Binding-site contacts:
Ligand atom C6 contacts residue ASP150 of chain 1.A at 3.6 Å.
Ligand atom C10 contacts residue TYR81 of chain 1.A at 3.6 Å (hydrophobic).
Ligand atom C13 contacts residue VAL17 of chain 1.A at 3.8 Å (hydrophobic).
Ligand atom C8 contacts residue GLU80 of chain 1.A at 3.1 Å.
Ligand atom C8 contacts residue ALA36 of chain 1.A at 3.5 Å (hydrophobic).
Ligand atom C60 contacts residue GLY18 of chain 1.A at 3.8 Å.
Ligand atom C2 contacts residue LEU138 of chain 1.A at 3.6 Å (hydrophobic).
Ligand atom N22 contacts residue TYR81 of chain 1.A at 3.9 Å.
Ligand atom C11 contacts residue GLY85 of chain 1.A at 3.8 Å.
Ligand atom C11 contacts residue ALA82 of chain 1.A at 3.2 Å (hydrophobic).
Ligand atom C10 contacts residue ALA82 of chain 1.A at 3.1 Å (hydrophobic).
Ligand atom N5 contacts residue CYS149 of chain 1.A at 3.5 Å (h-bond).
Ligand atom O79 contacts residue CYS149 of chain 1.A at 3.6 Å.
Ligand atom C13 contacts residue GLY85 of chain 1.A at 3.8 Å.
Ligand atom S7 contacts residue MET79 of chain 1.A at 3.8 Å.
Ligand atom C3 contacts residue LEU138 of chain 1.A at 3.8 Å (hydrophobic).
Ligand atom S7 contacts residue VAL65 of chain 1.A at 3.8 Å.
Ligand atom C11 contacts residue TYR81 of chain 1.A at 3.6 Å (hydrophobic).
Ligand atom C64 contacts residue SER86 of chain 1.A at 3.9 Å.
Ligand atom N5 contacts residue ASP150 of chain 1.A at 2.9 Å (salt-bridge).
Ligand atom C4 contacts residue ASP150 of chain 1.A at 3.8 Å.
Ligand atom O79 contacts residue ASP150 of chain 1.A at 3.9 Å.
Ligand atom C18 contacts residue ALA82 of chain 1.A at 3.8 Å (hydrophobic).
Ligand atom C21 contacts residue VAL17 of chain 1.A at 3.8 Å (hydrophobic).
Ligand atom S7 contacts residue GLU80 of chain 1.A at 3.9 Å.
Ligand atom O19 contacts residue ALA82 of chain 1.A at 2.7 Å (h-bond).
Ligand atom C6 contacts residue VAL25 of chain 1.A at 3.8 Å (hydrophobic).
Ligand atom O79 contacts residue LYS38 of chain 1.A at 3.3 Å (salt-bridge).
Ligand atom C4 contacts residue CYS149 of chain 1.A at 3.6 Å (hydrophobic).
Ligand atom C62 contacts residue ARG19 of chain 1.A at 3.3 Å.
Ligand atom C60 contacts residue VAL17 of chain 1.A at 3.8 Å (hydrophobic).
Ligand atom C53 contacts residue TYR81 of chain 1.A at 3.4 Å (hydrophobic).
Ligand atom C53 contacts residue VAL17 of chain 1.A at 3.7 Å (hydrophobic).
Ligand atom C9 contacts residue LEU138 of chain 1.A at 3.5 Å (hydrophobic).
Ligand atom C61 contacts residue GLY18 of chain 1.A at 3.7 Å.
Ligand atom C8 contacts residue LEU138 of chain 1.A at 3.6 Å (hydrophobic).
Ligand atom O19 contacts residue TYR81 of chain 1.A at 3.7 Å.
Ligand atom C49 contacts residue GLU83 of chain 1.A at 3.7 Å.
Ligand atom C12 contacts residue GLY85 of chain 1.A at 3.6 Å.
Ligand atom C61 contacts residue ARG19 of chain 1.A at 3.5 Å.

A small-molecule ligand and the protein it binds are described below.
Small molecule (SMILES): CN1CCN(C(=O)c2ccc(NC(=O)c3csc4c(=O)[nH]cnc34)c(-c3ccccc3)c2)CC1

Sequence of chain 1.A:
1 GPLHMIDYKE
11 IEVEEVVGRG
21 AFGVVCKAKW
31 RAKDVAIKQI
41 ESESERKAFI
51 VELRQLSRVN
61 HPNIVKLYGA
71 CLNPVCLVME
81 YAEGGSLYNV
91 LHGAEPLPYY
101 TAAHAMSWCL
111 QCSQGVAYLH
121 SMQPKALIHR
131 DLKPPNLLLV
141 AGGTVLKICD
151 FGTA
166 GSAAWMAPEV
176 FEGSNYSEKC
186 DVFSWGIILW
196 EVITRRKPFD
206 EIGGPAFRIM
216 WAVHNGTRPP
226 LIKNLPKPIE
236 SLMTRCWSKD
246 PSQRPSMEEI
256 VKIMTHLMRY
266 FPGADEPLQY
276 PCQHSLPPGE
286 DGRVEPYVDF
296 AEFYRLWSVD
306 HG